Binding-site contacts:
Ligand atom O7 contacts residue SER398 of chain 1.B at 3.1 Å (h-bond).
Ligand atom C7 contacts residue ASN371 of chain 1.B at 3.1 Å.
Ligand atom O7 contacts residue ASN371 of chain 1.B at 2.9 Å (h-bond).
Ligand atom C8 contacts residue SER369 of chain 1.B at 3.7 Å.
Ligand atom C8 contacts residue PHE370 of chain 1.B at 4.5 Å (hydrophobic).
Ligand atom C8 contacts residue ILE399 of chain 1.B at 3.7 Å (hydrophobic).
Ligand atom C1 contacts residue ASN371 of chain 1.B at 1.4 Å.
Ligand atom C5 contacts residue ASN371 of chain 1.B at 3.6 Å.
Ligand atom C8 contacts residue ASN371 of chain 1.B at 4.3 Å.
Ligand atom C2 contacts residue ASN371 of chain 1.B at 2.4 Å.
Ligand atom C4 contacts residue ASN371 of chain 1.B at 4.1 Å.
Ligand atom C3 contacts residue ASN371 of chain 1.B at 3.7 Å.
Ligand atom O3 contacts residue GLU400 of chain 1.B at 4.3 Å.
Ligand atom O6 contacts residue PRO381 of chain 1.B at 3.9 Å.
Ligand atom O5 contacts residue PRO381 of chain 1.B at 4.3 Å.
Ligand atom O5 contacts residue ASN371 of chain 1.B at 2.3 Å (h-bond).
Ligand atom C8 contacts residue SER398 of chain 1.B at 3.3 Å.
Ligand atom C7 contacts residue SER398 of chain 1.B at 3.9 Å.
Ligand atom N2 contacts residue ASN371 of chain 1.B at 2.9 Å (h-bond).
Ligand atom C8 contacts residue GLU400 of chain 1.B at 3.5 Å.

A small-molecule ligand and the protein it binds are described below.
Small molecule (SMILES): CC(=O)N[C@H]1[C@H](O[C@H]2[C@H](O)[C@@H](NC(C)=O)CO[C@@H]2CO)O[C@H](CO)[C@@H](O)[C@@H]1O

Sequence of chain 1.B:
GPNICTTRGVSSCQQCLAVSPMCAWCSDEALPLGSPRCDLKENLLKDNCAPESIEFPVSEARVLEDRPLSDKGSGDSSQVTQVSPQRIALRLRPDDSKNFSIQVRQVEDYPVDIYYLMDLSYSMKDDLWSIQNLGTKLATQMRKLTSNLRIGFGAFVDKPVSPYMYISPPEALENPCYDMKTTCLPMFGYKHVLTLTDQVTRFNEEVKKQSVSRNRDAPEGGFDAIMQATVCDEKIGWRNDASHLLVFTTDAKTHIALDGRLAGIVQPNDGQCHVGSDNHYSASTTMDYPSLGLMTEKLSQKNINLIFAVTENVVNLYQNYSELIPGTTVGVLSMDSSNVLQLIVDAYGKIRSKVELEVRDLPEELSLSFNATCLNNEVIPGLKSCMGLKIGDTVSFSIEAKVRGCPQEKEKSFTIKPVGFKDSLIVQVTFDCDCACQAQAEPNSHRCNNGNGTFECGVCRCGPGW